Sequence of chain 1.E:
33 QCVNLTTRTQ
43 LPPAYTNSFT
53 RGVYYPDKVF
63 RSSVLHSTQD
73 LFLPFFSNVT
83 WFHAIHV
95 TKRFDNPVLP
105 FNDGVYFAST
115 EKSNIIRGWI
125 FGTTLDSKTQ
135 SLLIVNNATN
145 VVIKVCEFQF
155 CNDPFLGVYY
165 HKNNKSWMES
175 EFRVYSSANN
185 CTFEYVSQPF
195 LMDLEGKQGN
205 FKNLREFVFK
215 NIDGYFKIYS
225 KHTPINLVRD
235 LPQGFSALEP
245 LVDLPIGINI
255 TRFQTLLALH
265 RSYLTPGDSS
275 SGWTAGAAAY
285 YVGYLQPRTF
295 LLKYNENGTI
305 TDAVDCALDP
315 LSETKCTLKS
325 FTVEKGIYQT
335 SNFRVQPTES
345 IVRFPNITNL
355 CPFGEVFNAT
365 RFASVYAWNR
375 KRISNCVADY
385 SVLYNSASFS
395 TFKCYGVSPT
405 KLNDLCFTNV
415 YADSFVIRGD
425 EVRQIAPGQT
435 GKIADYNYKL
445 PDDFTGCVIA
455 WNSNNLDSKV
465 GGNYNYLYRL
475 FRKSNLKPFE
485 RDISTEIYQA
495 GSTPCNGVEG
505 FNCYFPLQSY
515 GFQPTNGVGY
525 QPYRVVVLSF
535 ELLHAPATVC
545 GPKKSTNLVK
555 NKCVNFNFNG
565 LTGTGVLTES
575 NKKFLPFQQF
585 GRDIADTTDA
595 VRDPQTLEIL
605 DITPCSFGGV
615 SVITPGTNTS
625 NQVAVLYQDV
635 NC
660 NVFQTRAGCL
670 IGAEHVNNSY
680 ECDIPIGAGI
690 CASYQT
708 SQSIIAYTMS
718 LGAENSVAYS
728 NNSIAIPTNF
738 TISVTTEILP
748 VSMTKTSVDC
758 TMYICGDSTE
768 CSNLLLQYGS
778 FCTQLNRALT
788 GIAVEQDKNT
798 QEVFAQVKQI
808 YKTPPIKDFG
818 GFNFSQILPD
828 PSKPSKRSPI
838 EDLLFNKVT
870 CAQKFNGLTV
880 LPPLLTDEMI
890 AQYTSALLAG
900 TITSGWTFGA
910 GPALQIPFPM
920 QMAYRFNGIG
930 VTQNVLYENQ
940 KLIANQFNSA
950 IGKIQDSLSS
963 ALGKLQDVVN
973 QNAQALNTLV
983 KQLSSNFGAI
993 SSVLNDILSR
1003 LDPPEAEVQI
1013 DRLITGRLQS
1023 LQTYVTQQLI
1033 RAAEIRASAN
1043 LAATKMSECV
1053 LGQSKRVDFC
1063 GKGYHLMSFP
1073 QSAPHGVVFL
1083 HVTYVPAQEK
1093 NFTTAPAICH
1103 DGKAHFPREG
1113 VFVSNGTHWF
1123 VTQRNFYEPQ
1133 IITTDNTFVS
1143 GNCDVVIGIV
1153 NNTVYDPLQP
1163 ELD

Binding-site contacts:
Ligand atom C1 contacts residue ASN1117 of chain 1.E at 1.4 Å.
Ligand atom C6 contacts residue PHE1122 of chain 1.E at 4.4 Å (hydrophobic).
Ligand atom N2 contacts residue GLY1118 of chain 1.E at 4.1 Å.
Ligand atom C8 contacts residue GLY1118 of chain 1.E at 3.6 Å.
Ligand atom N2 contacts residue THR1119 of chain 1.E at 4.3 Å.
Ligand atom N2 contacts residue ASN1117 of chain 1.E at 3.0 Å (h-bond).
Ligand atom C7 contacts residue GLY1118 of chain 1.E at 4.4 Å.
Ligand atom O5 contacts residue PHE1122 of chain 1.E at 4.1 Å.
Ligand atom O5 contacts residue ASN1117 of chain 1.E at 2.3 Å (h-bond).
Ligand atom C4 contacts residue ASN1117 of chain 1.E at 4.3 Å.
Ligand atom C1 contacts residue HIS1120 of chain 1.E at 4.4 Å.
Ligand atom C3 contacts residue ASN1117 of chain 1.E at 3.9 Å.
Ligand atom C8 contacts residue ASN1117 of chain 1.E at 4.3 Å.
Ligand atom C5 contacts residue ASN1117 of chain 1.E at 3.6 Å.
Ligand atom O7 contacts residue ASN1117 of chain 1.E at 4.0 Å.
Ligand atom C2 contacts residue ASN1117 of chain 1.E at 2.6 Å.
Ligand atom C7 contacts residue ASN1117 of chain 1.E at 3.6 Å.
Ligand atom C8 contacts residue THR1119 of chain 1.E at 4.2 Å.

A small-molecule ligand and the protein it binds are described below.
Small molecule (SMILES): CC(=O)N[C@@H]1[C@@H](O)[C@H](O)[C@@H](CO)O[C@H]1O